This small molecule binds to this protein.
Small molecule (SMILES): CC(=O)N[C@H]1[C@H](O[C@H]2[C@H](O)[C@@H](NC(C)=O)CO[C@@H]2CO)O[C@H](CO)[C@@H](O)[C@@H]1O

Sequence of chain 1.C:
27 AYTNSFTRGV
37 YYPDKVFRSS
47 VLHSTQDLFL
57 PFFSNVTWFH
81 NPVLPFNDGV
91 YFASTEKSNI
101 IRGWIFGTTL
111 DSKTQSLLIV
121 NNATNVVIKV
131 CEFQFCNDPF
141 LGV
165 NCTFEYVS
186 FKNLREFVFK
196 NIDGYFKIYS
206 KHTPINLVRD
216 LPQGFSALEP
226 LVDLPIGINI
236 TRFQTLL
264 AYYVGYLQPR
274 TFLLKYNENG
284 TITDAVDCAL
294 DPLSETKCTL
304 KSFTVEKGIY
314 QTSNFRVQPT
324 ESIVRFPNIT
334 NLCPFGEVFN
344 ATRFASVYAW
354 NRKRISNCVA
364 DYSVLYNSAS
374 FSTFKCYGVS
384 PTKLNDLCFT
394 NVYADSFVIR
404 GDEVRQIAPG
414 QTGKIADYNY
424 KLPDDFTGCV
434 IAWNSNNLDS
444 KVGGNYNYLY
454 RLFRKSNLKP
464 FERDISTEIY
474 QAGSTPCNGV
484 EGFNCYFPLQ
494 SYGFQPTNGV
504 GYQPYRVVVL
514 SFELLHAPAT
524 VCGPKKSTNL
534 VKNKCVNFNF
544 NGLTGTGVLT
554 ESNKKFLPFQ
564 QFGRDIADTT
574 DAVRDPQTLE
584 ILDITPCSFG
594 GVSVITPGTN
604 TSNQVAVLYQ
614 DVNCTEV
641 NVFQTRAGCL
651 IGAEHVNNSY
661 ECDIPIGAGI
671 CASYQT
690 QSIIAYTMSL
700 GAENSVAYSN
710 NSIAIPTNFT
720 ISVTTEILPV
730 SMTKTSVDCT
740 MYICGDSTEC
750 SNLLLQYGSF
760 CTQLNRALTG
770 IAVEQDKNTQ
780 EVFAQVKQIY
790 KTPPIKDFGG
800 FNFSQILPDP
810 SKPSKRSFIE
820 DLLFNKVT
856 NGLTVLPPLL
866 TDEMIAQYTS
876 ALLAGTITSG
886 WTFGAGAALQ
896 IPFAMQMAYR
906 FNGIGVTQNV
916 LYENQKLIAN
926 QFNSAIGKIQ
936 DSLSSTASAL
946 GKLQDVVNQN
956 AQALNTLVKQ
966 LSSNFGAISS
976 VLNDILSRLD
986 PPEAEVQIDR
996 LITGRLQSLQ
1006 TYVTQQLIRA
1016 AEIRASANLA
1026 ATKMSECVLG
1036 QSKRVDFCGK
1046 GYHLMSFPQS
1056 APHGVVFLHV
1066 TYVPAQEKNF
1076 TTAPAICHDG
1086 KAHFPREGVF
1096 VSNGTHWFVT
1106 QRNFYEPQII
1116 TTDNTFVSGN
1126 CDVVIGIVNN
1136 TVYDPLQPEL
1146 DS

Binding-site contacts:
Ligand atom O5 contacts residue ASN801 of chain 1.C at 2.5 Å (h-bond).
Ligand atom C3 contacts residue ASN801 of chain 1.C at 3.8 Å.
Ligand atom C8 contacts residue LYS795 of chain 1.C at 4.0 Å.
Ligand atom C7 contacts residue ASN801 of chain 1.C at 3.4 Å.
Ligand atom C4 contacts residue ASN801 of chain 1.C at 4.3 Å.
Ligand atom C6 contacts residue SER803 of chain 1.C at 4.4 Å.
Ligand atom O6 contacts residue SER803 of chain 1.C at 4.3 Å.
Ligand atom C8 contacts residue SER803 of chain 1.C at 4.0 Å.
Ligand atom O7 contacts residue ASN801 of chain 1.C at 3.2 Å (h-bond).
Ligand atom N2 contacts residue GLN804 of chain 1.C at 4.4 Å.
Ligand atom C7 contacts residue SER803 of chain 1.C at 4.4 Å.
Ligand atom C2 contacts residue SER803 of chain 1.C at 4.3 Å.
Ligand atom N2 contacts residue ASN801 of chain 1.C at 3.2 Å (h-bond).
Ligand atom C5 contacts residue GLN804 of chain 1.C at 4.0 Å.
Ligand atom N2 contacts residue SER803 of chain 1.C at 4.0 Å.
Ligand atom C6 contacts residue GLN804 of chain 1.C at 3.9 Å.
Ligand atom O6 contacts residue GLN804 of chain 1.C at 2.9 Å (h-bond).
Ligand atom O7 contacts residue SER803 of chain 1.C at 3.6 Å.
Ligand atom C8 contacts residue GLN804 of chain 1.C at 3.7 Å.
Ligand atom O7 contacts residue GLN804 of chain 1.C at 3.2 Å (h-bond).
Ligand atom O4 contacts residue SER803 of chain 1.C at 3.8 Å.
Ligand atom O3 contacts residue ASN801 of chain 1.C at 4.3 Å.
Ligand atom C2 contacts residue ASN801 of chain 1.C at 2.6 Å.
Ligand atom C4 contacts residue SER803 of chain 1.C at 4.2 Å.
Ligand atom O5 contacts residue SER803 of chain 1.C at 3.8 Å.
Ligand atom C7 contacts residue GLN804 of chain 1.C at 3.5 Å.
Ligand atom C8 contacts residue ASN801 of chain 1.C at 4.3 Å.
Ligand atom C1 contacts residue SER803 of chain 1.C at 3.4 Å.
Ligand atom C1 contacts residue ASN801 of chain 1.C at 1.5 Å.
Ligand atom C5 contacts residue ASN801 of chain 1.C at 3.6 Å.
Ligand atom C5 contacts residue SER803 of chain 1.C at 3.5 Å.